Sequence of chain 1.D:
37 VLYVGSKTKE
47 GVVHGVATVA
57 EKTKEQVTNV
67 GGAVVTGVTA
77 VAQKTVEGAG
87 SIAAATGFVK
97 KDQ

Binding-site contacts:
Ligand atom C05 contacts residue GLN62 of chain 1.C at 3.6 Å.
Ligand atom C15 contacts residue VAL66 of chain 1.D at 3.4 Å (hydrophobic).
Ligand atom C01 contacts residue THR64 of chain 1.C at 4.5 Å.
Ligand atom C18 contacts residue VAL66 of chain 1.D at 4.1 Å (hydrophobic).
Ligand atom C14 contacts residue VAL66 of chain 1.C at 4.3 Å (hydrophobic).
Ligand atom O07 contacts residue GLN62 of chain 1.C at 3.5 Å (h-bond).
Ligand atom C18 contacts residue VAL66 of chain 1.C at 4.3 Å (hydrophobic).
Ligand atom O08 contacts residue GLN62 of chain 1.C at 4.5 Å.
Ligand atom C06 contacts residue GLN62 of chain 1.C at 3.5 Å.
Ligand atom C17 contacts residue VAL66 of chain 1.C at 4.4 Å (hydrophobic).
Ligand atom C15 contacts residue VAL66 of chain 1.C at 4.2 Å (hydrophobic).
Ligand atom C16 contacts residue VAL66 of chain 1.C at 4.5 Å (hydrophobic).

Sequence of chain 1.C:
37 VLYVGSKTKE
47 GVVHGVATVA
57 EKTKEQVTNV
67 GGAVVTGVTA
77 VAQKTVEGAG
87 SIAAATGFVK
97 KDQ

This protein binds this small molecule.
Small molecule (SMILES): C=Cc1c(C)c2n3c1C=C1C(C)=C(CC)C4=[N+]1[Cu]31n3c(c(C)c(C(=O)O)c3=C(CC(=O)O)C3=[N+]1C(=C2)C(C)C3CCC(=O)O)=C4